Binding-site contacts:
Ligand atom N9 contacts residue PRO422 of chain 1.WA at 4.3 Å.
Ligand atom N6 contacts residue PRO422 of chain 1.WA at 3.2 Å (h-bond).
Ligand atom N3 contacts residue PRO422 of chain 1.WA at 4.4 Å.
Ligand atom O1P contacts residue HIS419 of chain 1.WA at 4.3 Å.
Ligand atom P contacts residue PHE420 of chain 1.WA at 4.2 Å.
Ligand atom C6 contacts residue VAL200 of chain 1.WA at 4.2 Å (hydrophobic).
Ligand atom C1' contacts residue PRO201 of chain 1.WA at 4.3 Å (hydrophobic).
Ligand atom N6 contacts residue GLY430 of chain 1.WA at 3.0 Å (h-bond).
Ligand atom C8 contacts residue PRO201 of chain 1.WA at 3.9 Å (hydrophobic).
Ligand atom C4 contacts residue PRO422 of chain 1.WA at 4.2 Å (hydrophobic).
Ligand atom C2 contacts residue PRO201 of chain 1.WA at 4.2 Å (hydrophobic).
Ligand atom O5' contacts residue HIS421 of chain 1.WA at 3.0 Å (h-bond).
Ligand atom N7 contacts residue SER423 of chain 1.WA at 4.0 Å.
Ligand atom C5 contacts residue PRO422 of chain 1.WA at 4.0 Å (hydrophobic).
Ligand atom N6 contacts residue SER423 of chain 1.WA at 3.5 Å.
Ligand atom N9 contacts residue PRO201 of chain 1.WA at 3.8 Å.
Ligand atom C3' contacts residue PRO422 of chain 1.WA at 3.7 Å (hydrophobic).
Ligand atom N7 contacts residue HIS421 of chain 1.WA at 4.0 Å.
Ligand atom C2 contacts residue VAL200 of chain 1.WA at 4.4 Å (hydrophobic).
Ligand atom N7 contacts residue PRO201 of chain 1.WA at 4.1 Å.
Ligand atom C4 contacts residue PRO201 of chain 1.WA at 3.9 Å (hydrophobic).
Ligand atom N1 contacts residue GLY430 of chain 1.WA at 2.9 Å (h-bond).
Ligand atom N3 contacts residue PRO201 of chain 1.WA at 4.0 Å.
Ligand atom P contacts residue HIS421 of chain 1.WA at 3.6 Å.
Ligand atom N6 contacts residue PHE429 of chain 1.WA at 4.1 Å.
Ligand atom C6 contacts residue SER423 of chain 1.WA at 4.2 Å.
Ligand atom N6 contacts residue PRO424 of chain 1.WA at 4.1 Å.
Ligand atom C5' contacts residue HIS421 of chain 1.WA at 3.7 Å.
Ligand atom O4' contacts residue HIS421 of chain 1.WA at 4.2 Å.
Ligand atom O5' contacts residue PRO422 of chain 1.WA at 3.8 Å.
Ligand atom O5' contacts residue PHE420 of chain 1.WA at 4.2 Å.
Ligand atom C8 contacts residue HIS421 of chain 1.WA at 3.8 Å.
Ligand atom C2 contacts residue GLY430 of chain 1.WA at 3.6 Å.
Ligand atom O1P contacts residue HIS421 of chain 1.WA at 4.1 Å.
Ligand atom C5 contacts residue PRO201 of chain 1.WA at 4.0 Å (hydrophobic).
Ligand atom C6 contacts residue PRO422 of chain 1.WA at 3.4 Å (hydrophobic).
Ligand atom N1 contacts residue VAL200 of chain 1.WA at 3.9 Å.
Ligand atom C6 contacts residue PRO201 of chain 1.WA at 4.3 Å (hydrophobic).
Ligand atom C6 contacts residue GLY430 of chain 1.WA at 3.9 Å.
Ligand atom N1 contacts residue PRO422 of chain 1.WA at 3.6 Å.

Sequence of chain 1.WA:
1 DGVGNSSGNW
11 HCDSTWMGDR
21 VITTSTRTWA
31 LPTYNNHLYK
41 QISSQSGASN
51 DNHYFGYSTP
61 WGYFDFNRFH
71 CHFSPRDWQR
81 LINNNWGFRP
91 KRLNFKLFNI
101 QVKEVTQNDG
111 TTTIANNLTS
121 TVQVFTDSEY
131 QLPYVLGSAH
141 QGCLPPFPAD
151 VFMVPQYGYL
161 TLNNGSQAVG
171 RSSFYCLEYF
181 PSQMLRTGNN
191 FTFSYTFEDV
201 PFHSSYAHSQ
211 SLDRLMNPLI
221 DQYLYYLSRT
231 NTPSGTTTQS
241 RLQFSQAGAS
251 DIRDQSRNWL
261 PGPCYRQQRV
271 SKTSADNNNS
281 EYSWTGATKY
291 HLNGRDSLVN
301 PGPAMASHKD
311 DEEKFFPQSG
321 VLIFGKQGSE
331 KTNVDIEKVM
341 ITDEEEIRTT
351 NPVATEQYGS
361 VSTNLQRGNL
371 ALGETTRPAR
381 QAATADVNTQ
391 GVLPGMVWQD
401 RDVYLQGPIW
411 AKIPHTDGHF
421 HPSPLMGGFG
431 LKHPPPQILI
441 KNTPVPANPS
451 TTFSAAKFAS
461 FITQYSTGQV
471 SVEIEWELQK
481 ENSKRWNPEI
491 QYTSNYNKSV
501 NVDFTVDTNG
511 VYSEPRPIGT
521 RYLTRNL

This small molecule binds to this protein.
Small molecule (SMILES): Nc1ncnc2c1ncn2[C@H]1C[C@H](O)[C@@H](COP(=O)(O)O)O1